A protein and the small-molecule ligand that binds it are described below.
Small molecule (SMILES): O=C(CO)[C@@H](O)[C@H](O)[C@H](O)COP(=O)(O)O

Sequence of chain 1.E:
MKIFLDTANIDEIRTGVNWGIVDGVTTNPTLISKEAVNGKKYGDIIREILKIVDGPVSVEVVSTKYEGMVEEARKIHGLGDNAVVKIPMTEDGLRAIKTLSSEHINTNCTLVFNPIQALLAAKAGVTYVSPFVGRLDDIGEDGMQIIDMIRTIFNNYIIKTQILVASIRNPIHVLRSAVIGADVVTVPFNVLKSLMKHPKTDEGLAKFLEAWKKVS

Sequence of chain 1.D:
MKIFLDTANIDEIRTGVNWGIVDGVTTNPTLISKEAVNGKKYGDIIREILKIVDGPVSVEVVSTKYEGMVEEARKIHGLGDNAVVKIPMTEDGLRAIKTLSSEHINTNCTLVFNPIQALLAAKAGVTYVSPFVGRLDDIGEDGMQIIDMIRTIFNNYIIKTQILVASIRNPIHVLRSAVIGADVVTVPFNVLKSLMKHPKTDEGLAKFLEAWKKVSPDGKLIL

Binding-site contacts:
Ligand atom C2 contacts residue LYS86 of chain 1.D at 1.3 Å.
Ligand atom C5 contacts residue ASN28 of chain 1.D at 3.9 Å.
Ligand atom C4 contacts residue LYS86 of chain 1.D at 3.6 Å.
Ligand atom O5 contacts residue ALA166 of chain 1.D at 3.5 Å.
Ligand atom O1 contacts residue LYS86 of chain 1.D at 3.2 Å (salt-bridge).
Ligand atom C4 contacts residue ASN28 of chain 1.D at 3.9 Å.
Ligand atom C3 contacts residue LYS86 of chain 1.D at 2.5 Å.
Ligand atom O3P contacts residue SER167 of chain 1.D at 2.7 Å (h-bond).
Ligand atom O3 contacts residue THR26 of chain 1.D at 3.6 Å.
Ligand atom O1P contacts residue SER167 of chain 1.D at 3.9 Å.
Ligand atom O4 contacts residue PHE132 of chain 1.D at 3.6 Å.
Ligand atom P contacts residue ARG135 of chain 1.D at 3.8 Å.
Ligand atom O3 contacts residue LEU31 of chain 1.D at 3.9 Å.
Ligand atom C1 contacts residue SER130 of chain 1.D at 3.6 Å.
Ligand atom C4 contacts residue PHE132 of chain 1.D at 3.6 Å (hydrophobic).
Ligand atom O1P contacts residue ARG169 of chain 1.D at 3.9 Å.
Ligand atom O4 contacts residue ASN28 of chain 1.D at 2.9 Å (h-bond).
Ligand atom O4 contacts residue LYS86 of chain 1.D at 3.7 Å.
Ligand atom O1 contacts residue SER130 of chain 1.D at 3.0 Å (h-bond).
Ligand atom O1 contacts residue ALA166 of chain 1.D at 3.8 Å.
Ligand atom O3 contacts residue THR27 of chain 1.D at 3.4 Å (h-bond).
Ligand atom C6 contacts residue PHE132 of chain 1.D at 3.5 Å (hydrophobic).
Ligand atom O3P contacts residue ARG169 of chain 1.D at 3.9 Å.
Ligand atom C3 contacts residue THR26 of chain 1.D at 3.9 Å.
Ligand atom C1 contacts residue LYS86 of chain 1.D at 2.5 Å.
Ligand atom C2 contacts residue THR27 of chain 1.D at 3.7 Å.
Ligand atom O3 contacts residue LYS86 of chain 1.D at 2.7 Å (salt-bridge).
Ligand atom O3P contacts residue ARG135 of chain 1.D at 2.8 Å (salt-bridge).
Ligand atom P contacts residue SER167 of chain 1.D at 3.7 Å.
Ligand atom C1 contacts residue THR110 of chain 1.D at 3.5 Å.
Ligand atom O3 contacts residue ASP6 of chain 1.D at 2.8 Å (salt-bridge).
Ligand atom C5 contacts residue ASP6 of chain 1.D at 3.3 Å.
Ligand atom O1 contacts residue ASN108 of chain 1.D at 3.7 Å.
Ligand atom C3 contacts residue ASP6 of chain 1.D at 3.5 Å.
Ligand atom O5 contacts residue SER167 of chain 1.D at 3.0 Å (h-bond).
Ligand atom O5 contacts residue ASP6 of chain 1.D at 2.6 Å (salt-bridge).
Ligand atom O2P contacts residue ARG135 of chain 1.D at 2.9 Å (salt-bridge).
Ligand atom C1 contacts residue ASN108 of chain 1.D at 3.9 Å.
Ligand atom O3 contacts residue ASN28 of chain 1.D at 3.5 Å (h-bond).
Ligand atom O6 contacts residue SER167 of chain 1.D at 3.4 Å.